The small molecule below binds the protein below.
Small molecule (SMILES): CC(=O)N[C@@H]1[C@@H](O)[C@H](O)[C@@H](CO)O[C@H]1O

Sequence of chain 1.C:
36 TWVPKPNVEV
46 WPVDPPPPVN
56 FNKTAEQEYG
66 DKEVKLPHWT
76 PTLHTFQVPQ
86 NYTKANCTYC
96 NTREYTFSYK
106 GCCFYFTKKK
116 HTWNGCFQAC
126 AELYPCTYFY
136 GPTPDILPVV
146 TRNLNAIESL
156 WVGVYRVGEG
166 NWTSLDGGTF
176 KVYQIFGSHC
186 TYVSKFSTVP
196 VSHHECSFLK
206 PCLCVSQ

Binding-site contacts:
Ligand atom C5 contacts residue ILE555 of chain 1.A at 4.4 Å (hydrophobic).
Ligand atom C4 contacts residue ASN556 of chain 1.A at 4.2 Å.
Ligand atom O6 contacts residue ILE555 of chain 1.A at 3.9 Å.
Ligand atom O7 contacts residue ASN556 of chain 1.A at 4.4 Å.
Ligand atom N2 contacts residue MET591 of chain 1.A at 4.3 Å.
Ligand atom C1 contacts residue ASN556 of chain 1.A at 1.5 Å.
Ligand atom N2 contacts residue ASN556 of chain 1.A at 2.8 Å (h-bond).
Ligand atom C2 contacts residue ASN556 of chain 1.A at 2.5 Å.
Ligand atom C5 contacts residue ASN556 of chain 1.A at 3.7 Å.
Ligand atom C8 contacts residue MET591 of chain 1.A at 3.9 Å (hydrophobic).
Ligand atom O6 contacts residue TRP46 of chain 1.C at 4.1 Å.
Ligand atom O7 contacts residue MET591 of chain 1.A at 3.2 Å.
Ligand atom O5 contacts residue ASN556 of chain 1.A at 2.4 Å (h-bond).
Ligand atom O5 contacts residue ILE555 of chain 1.A at 3.4 Å.
Ligand atom C6 contacts residue ILE555 of chain 1.A at 4.0 Å (hydrophobic).
Ligand atom C7 contacts residue MET591 of chain 1.A at 3.7 Å (hydrophobic).
Ligand atom C3 contacts residue ASN556 of chain 1.A at 3.8 Å.
Ligand atom C1 contacts residue ILE555 of chain 1.A at 4.4 Å (hydrophobic).
Ligand atom C7 contacts residue ASN556 of chain 1.A at 3.8 Å.

Sequence of chain 1.A:
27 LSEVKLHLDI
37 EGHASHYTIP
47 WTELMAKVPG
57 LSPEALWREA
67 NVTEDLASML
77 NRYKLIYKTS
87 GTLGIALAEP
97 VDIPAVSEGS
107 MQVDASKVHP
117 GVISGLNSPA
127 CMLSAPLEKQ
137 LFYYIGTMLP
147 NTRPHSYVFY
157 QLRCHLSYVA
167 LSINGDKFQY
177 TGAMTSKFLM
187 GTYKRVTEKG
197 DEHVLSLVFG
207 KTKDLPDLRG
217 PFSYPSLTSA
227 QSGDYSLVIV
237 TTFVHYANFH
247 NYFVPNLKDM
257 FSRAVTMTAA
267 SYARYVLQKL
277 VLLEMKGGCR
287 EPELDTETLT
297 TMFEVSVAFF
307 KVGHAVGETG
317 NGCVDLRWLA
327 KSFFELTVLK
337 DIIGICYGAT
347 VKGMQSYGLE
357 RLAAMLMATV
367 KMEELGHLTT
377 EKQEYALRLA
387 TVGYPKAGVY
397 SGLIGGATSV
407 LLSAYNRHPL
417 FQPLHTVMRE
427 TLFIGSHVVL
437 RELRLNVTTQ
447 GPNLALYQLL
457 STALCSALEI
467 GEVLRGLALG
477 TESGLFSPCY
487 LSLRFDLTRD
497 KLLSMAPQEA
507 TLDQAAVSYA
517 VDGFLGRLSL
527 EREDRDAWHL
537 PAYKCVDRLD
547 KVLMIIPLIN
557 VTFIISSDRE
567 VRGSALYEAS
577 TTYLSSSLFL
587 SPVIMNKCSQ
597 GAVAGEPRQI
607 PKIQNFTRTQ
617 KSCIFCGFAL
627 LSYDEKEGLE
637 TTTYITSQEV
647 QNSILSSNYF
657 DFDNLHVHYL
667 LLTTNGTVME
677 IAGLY